This small molecule binds to this protein.
Small molecule (SMILES): OC[C@H]1O[C@H](O)[C@H](F)[C@@H](O)[C@@H]1O

Binding-site contacts:
Ligand atom C4 contacts residue GLU464 of chain 2.A at 3.6 Å.
Ligand atom F2 contacts residue ASN328 of chain 2.A at 4.1 Å.
Ligand atom O5 contacts residue GLU409 of chain 2.A at 3.6 Å (salt-bridge).
Ligand atom F2 contacts residue HIS141 of chain 2.A at 3.2 Å.
Ligand atom C3 contacts residue HIS141 of chain 2.A at 3.8 Å.
Ligand atom C3 contacts residue TRP457 of chain 2.A at 3.6 Å (hydrophobic).
Ligand atom C1 contacts residue GLN187 of chain 2.A at 3.3 Å.
Ligand atom C2 contacts residue ASN186 of chain 2.A at 4.1 Å.
Ligand atom O3 contacts residue HIS141 of chain 2.A at 2.9 Å (h-bond).
Ligand atom C1 contacts residue GLU409 of chain 2.A at 2.8 Å.
Ligand atom C6 contacts residue PHE473 of chain 2.A at 3.5 Å (hydrophobic).
Ligand atom C5 contacts residue TRP457 of chain 2.A at 3.5 Å (hydrophobic).
Ligand atom O3 contacts residue TRP457 of chain 2.A at 3.7 Å.
Ligand atom F2 contacts residue ASN186 of chain 2.A at 2.9 Å.
Ligand atom O4 contacts residue TRP457 of chain 2.A at 3.2 Å.
Ligand atom C5 contacts residue GLU464 of chain 2.A at 4.2 Å.
Ligand atom C6 contacts residue TYR330 of chain 2.A at 3.4 Å (hydrophobic).
Ligand atom C2 contacts residue GLN187 of chain 2.A at 3.7 Å.
Ligand atom O3 contacts residue GLN39 of chain 2.A at 2.7 Å (h-bond).
Ligand atom O3 contacts residue PHE465 of chain 2.A at 3.3 Å.
Ligand atom C6 contacts residue GLU464 of chain 2.A at 3.6 Å.
Ligand atom C2 contacts residue GLU409 of chain 2.A at 3.6 Å.
Ligand atom C4 contacts residue GLN39 of chain 2.A at 4.1 Å.
Ligand atom C3 contacts residue GLU409 of chain 2.A at 3.9 Å.
Ligand atom O5 contacts residue GLN187 of chain 2.A at 4.1 Å.
Ligand atom C5 contacts residue GLU409 of chain 2.A at 4.4 Å.
Ligand atom C2 contacts residue TRP142 of chain 2.A at 4.4 Å (hydrophobic).
Ligand atom O5 contacts residue TYR330 of chain 2.A at 2.9 Å (h-bond).
Ligand atom C2 contacts residue HIS141 of chain 2.A at 4.0 Å.
Ligand atom C3 contacts residue GLN39 of chain 2.A at 3.7 Å.
Ligand atom F2 contacts residue GLU409 of chain 2.A at 2.7 Å.
Ligand atom C6 contacts residue TRP457 of chain 2.A at 3.8 Å (hydrophobic).
Ligand atom C5 contacts residue TYR330 of chain 2.A at 3.2 Å (hydrophobic).
Ligand atom C1 contacts residue TYR330 of chain 2.A at 3.3 Å (hydrophobic).
Ligand atom F2 contacts residue GLN187 of chain 2.A at 3.5 Å.
Ligand atom O6 contacts residue GLU464 of chain 2.A at 2.6 Å (salt-bridge).
Ligand atom O4 contacts residue GLN39 of chain 2.A at 2.9 Å (h-bond).
Ligand atom O4 contacts residue GLU464 of chain 2.A at 2.6 Å (salt-bridge).
Ligand atom O6 contacts residue PHE473 of chain 2.A at 3.8 Å.
Ligand atom C4 contacts residue TRP457 of chain 2.A at 3.8 Å (hydrophobic).

Sequence of chain 2.A:
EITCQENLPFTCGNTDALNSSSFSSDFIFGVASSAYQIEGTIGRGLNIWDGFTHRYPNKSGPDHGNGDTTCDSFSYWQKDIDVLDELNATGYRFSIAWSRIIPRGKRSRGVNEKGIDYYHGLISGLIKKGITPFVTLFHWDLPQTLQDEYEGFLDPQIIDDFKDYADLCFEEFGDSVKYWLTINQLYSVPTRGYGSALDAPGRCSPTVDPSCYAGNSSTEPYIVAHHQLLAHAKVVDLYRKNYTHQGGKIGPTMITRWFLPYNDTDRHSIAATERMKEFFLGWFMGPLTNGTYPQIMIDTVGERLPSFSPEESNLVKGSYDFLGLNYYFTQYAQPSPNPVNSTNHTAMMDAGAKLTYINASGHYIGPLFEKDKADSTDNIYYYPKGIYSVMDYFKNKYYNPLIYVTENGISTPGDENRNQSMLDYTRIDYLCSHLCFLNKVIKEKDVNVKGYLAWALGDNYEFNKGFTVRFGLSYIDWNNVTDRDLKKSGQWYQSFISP